This protein binds this small molecule.
Small molecule (SMILES): CC1(C)CO[C@H](c2ccccc2Cl)CN1

Sequence of chain 1.A:
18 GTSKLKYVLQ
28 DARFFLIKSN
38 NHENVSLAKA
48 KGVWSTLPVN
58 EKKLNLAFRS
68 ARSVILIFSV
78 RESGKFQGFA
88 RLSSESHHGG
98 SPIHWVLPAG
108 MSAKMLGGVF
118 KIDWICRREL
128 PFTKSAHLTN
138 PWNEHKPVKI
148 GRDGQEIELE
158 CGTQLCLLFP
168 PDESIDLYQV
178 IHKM

Binding-site contacts:
Ligand atom N04 contacts residue GLU155 of chain 1.A at 4.4 Å.
Ligand atom C11 contacts residue HIS142 of chain 1.A at 4.5 Å.
Ligand atom C10 contacts residue HIS142 of chain 1.A at 4.0 Å.
Ligand atom C05 contacts residue GLU155 of chain 1.A at 4.5 Å.
Ligand atom C08 contacts residue TRP139 of chain 1.A at 3.4 Å (hydrophobic).
Ligand atom C03 contacts residue TRP139 of chain 1.A at 3.4 Å (hydrophobic).
Ligand atom C08 contacts residue PRO138 of chain 1.A at 3.9 Å (hydrophobic).
Ligand atom C03 contacts residue GLU155 of chain 1.A at 4.1 Å.
Ligand atom C09 contacts residue PRO138 of chain 1.A at 3.7 Å (hydrophobic).
Ligand atom C09 contacts residue TRP139 of chain 1.A at 3.6 Å (hydrophobic).
Ligand atom C10 contacts residue PRO138 of chain 1.A at 4.4 Å (hydrophobic).
Ligand atom O14 contacts residue TRP139 of chain 1.A at 3.6 Å.
Ligand atom C15 contacts residue TRP139 of chain 1.A at 4.3 Å (hydrophobic).